Binding-site contacts:
Ligand atom C2 contacts residue GLY370 of chain 1.A at 4.1 Å.
Ligand atom C4 contacts residue PG41 of chain 1.G at 1.2 Å.
Ligand atom C8 contacts residue ASP104 of chain 1.A at 3.7 Å.
Ligand atom C contacts residue PHE380 of chain 1.A at 3.9 Å (hydrophobic).
Ligand atom C5 contacts residue PG41 of chain 1.G at 1.4 Å.
Ligand atom C11 contacts residue ASP104 of chain 1.A at 3.2 Å.
Ligand atom C2 contacts residue PHE380 of chain 1.A at 3.7 Å (hydrophobic).
Ligand atom C contacts residue ILE372 of chain 1.A at 3.7 Å (hydrophobic).
Ligand atom C11 contacts residue PG41 of chain 1.G at 0.6 Å.
Ligand atom N contacts residue PG41 of chain 1.G at 1.0 Å (h-bond).
Ligand atom C10 contacts residue THR312 of chain 1.A at 3.3 Å.
Ligand atom C2 contacts residue PHE369 of chain 1.A at 3.2 Å (hydrophobic).
Ligand atom C4 contacts residue LEU102 of chain 1.A at 3.6 Å (hydrophobic).
Ligand atom C1 contacts residue PG41 of chain 1.G at 0.6 Å.
Ligand atom C10 contacts residue ASP104 of chain 1.A at 3.5 Å.
Ligand atom C contacts residue VAL337 of chain 1.A at 3.9 Å (hydrophobic).
Ligand atom C2 contacts residue PRO371 of chain 1.A at 3.6 Å (hydrophobic).
Ligand atom O1 contacts residue PG41 of chain 1.G at 3.1 Å (h-bond).
Ligand atom C3 contacts residue LEU102 of chain 1.A at 3.4 Å (hydrophobic).
Ligand atom C4 contacts residue ASP104 of chain 1.A at 4.0 Å.
Ligand atom O contacts residue PG41 of chain 1.G at 1.4 Å (h-bond).
Ligand atom C7 contacts residue ASP104 of chain 1.A at 4.2 Å.
Ligand atom C6 contacts residue PG41 of chain 1.G at 1.1 Å.
Ligand atom C9 contacts residue THR312 of chain 1.A at 2.9 Å.
Ligand atom C7 contacts residue PG41 of chain 1.G at 2.2 Å.
Ligand atom C8 contacts residue PG41 of chain 1.G at 1.8 Å.
Ligand atom C9 contacts residue PG41 of chain 1.G at 2.1 Å.
Ligand atom C10 contacts residue LEU313 of chain 1.A at 3.8 Å (hydrophobic).
Ligand atom C9 contacts residue ASP104 of chain 1.A at 3.1 Å.
Ligand atom N contacts residue ASP104 of chain 1.A at 3.5 Å (salt-bridge).
Ligand atom C3 contacts residue PG41 of chain 1.G at 0.9 Å.
Ligand atom C10 contacts residue PG41 of chain 1.G at 1.3 Å.
Ligand atom C3 contacts residue PHE369 of chain 1.A at 2.9 Å (hydrophobic).
Ligand atom C1 contacts residue PHE380 of chain 1.A at 3.7 Å (hydrophobic).
Ligand atom C contacts residue PG41 of chain 1.G at 1.4 Å.
Ligand atom O contacts residue ILE372 of chain 1.A at 3.4 Å.
Ligand atom C2 contacts residue PG41 of chain 1.G at 0.9 Å.
Ligand atom O contacts residue PRO371 of chain 1.A at 4.0 Å.
Ligand atom O contacts residue PHE380 of chain 1.A at 3.4 Å.
Ligand atom C4 contacts residue PHE369 of chain 1.A at 4.0 Å (hydrophobic).

Sequence of chain 1.A:
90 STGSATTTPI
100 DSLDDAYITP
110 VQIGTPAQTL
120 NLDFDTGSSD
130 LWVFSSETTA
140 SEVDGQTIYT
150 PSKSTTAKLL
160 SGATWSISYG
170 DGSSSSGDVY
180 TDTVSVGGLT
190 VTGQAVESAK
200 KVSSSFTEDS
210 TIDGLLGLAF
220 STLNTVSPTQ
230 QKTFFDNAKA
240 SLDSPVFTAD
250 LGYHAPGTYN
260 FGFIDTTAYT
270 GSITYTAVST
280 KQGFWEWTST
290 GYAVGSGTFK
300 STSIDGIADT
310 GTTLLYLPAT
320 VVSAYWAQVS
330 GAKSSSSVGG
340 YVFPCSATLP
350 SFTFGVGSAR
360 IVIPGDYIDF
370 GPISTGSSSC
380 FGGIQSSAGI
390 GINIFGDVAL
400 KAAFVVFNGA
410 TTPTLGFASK

This protein binds this small molecule.
Small molecule (SMILES): COc1cccc(C(=O)N2CCCC2)c1